Binding-site contacts:
Ligand atom C1 contacts residue ASN14 of chain 1.T at 1.4 Å.
Ligand atom C2 contacts residue ASN14 of chain 1.T at 2.5 Å.
Ligand atom C8 contacts residue GLY10 of chain 1.T at 4.1 Å.
Ligand atom N2 contacts residue ASN14 of chain 1.T at 2.9 Å (h-bond).
Ligand atom O7 contacts residue GLY10 of chain 1.T at 4.2 Å.
Ligand atom C7 contacts residue PHE9 of chain 1.T at 4.4 Å (hydrophobic).
Ligand atom C5 contacts residue ASN14 of chain 1.T at 3.6 Å.
Ligand atom C8 contacts residue PHE9 of chain 1.T at 3.5 Å (hydrophobic).
Ligand atom C7 contacts residue GLY10 of chain 1.T at 4.2 Å.
Ligand atom O7 contacts residue ASN14 of chain 1.T at 4.3 Å.
Ligand atom C3 contacts residue ASN14 of chain 1.T at 3.8 Å.
Ligand atom C4 contacts residue ASN14 of chain 1.T at 4.2 Å.
Ligand atom O5 contacts residue ASN14 of chain 1.T at 2.3 Å (h-bond).
Ligand atom C8 contacts residue PHE13 of chain 1.T at 3.8 Å (hydrophobic).
Ligand atom C7 contacts residue ASN14 of chain 1.T at 3.9 Å.

Sequence of chain 1.T:
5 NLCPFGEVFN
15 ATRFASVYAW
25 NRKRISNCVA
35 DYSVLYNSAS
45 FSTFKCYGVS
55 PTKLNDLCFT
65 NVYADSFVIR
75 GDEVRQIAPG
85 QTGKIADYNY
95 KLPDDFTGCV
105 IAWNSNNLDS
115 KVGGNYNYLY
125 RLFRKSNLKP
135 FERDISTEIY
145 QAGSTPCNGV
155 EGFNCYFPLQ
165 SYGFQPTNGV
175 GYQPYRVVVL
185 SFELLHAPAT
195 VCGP

This protein binds this small molecule.
Small molecule (SMILES): CC(=O)N[C@@H]1[C@@H](O)[C@H](O)[C@@H](CO)O[C@H]1O